Binding-site contacts:
Ligand atom C53 contacts residue HIS78 of chain 1.A at 3.6 Å.
Ligand atom O43 contacts residue LEU156 of chain 1.A at 3.5 Å (h-bond).
Ligand atom C50 contacts residue HIS78 of chain 1.A at 3.4 Å.
Ligand atom C49 contacts residue GLN62 of chain 1.A at 3.5 Å.
Ligand atom C25 contacts residue ALA178 of chain 1.A at 3.5 Å (hydrophobic).
Ligand atom C06 contacts residue LEU156 of chain 1.A at 3.4 Å (hydrophobic).
Ligand atom C53 contacts residue GLN62 of chain 1.A at 3.5 Å.
Ligand atom C42 contacts residue SER160 of chain 1.A at 3.5 Å.
Ligand atom C33 contacts residue ASP102 of chain 1.A at 3.4 Å.
Ligand atom C11 contacts residue HIS78 of chain 1.A at 3.6 Å.
Ligand atom C30 contacts residue ASP102 of chain 1.A at 3.6 Å.
Ligand atom C37 contacts residue HIS78 of chain 1.A at 3.5 Å.
Ligand atom N44 contacts residue SER160 of chain 1.A at 3.4 Å (h-bond).
Ligand atom O43 contacts residue SER160 of chain 1.A at 3.3 Å (h-bond).
Ligand atom O15 contacts residue ALA178 of chain 1.A at 2.9 Å (h-bond).
Ligand atom O46 contacts residue PHE64 of chain 1.A at 3.4 Å.
Ligand atom N10 contacts residue HIS78 of chain 1.A at 3.5 Å (h-bond).
Ligand atom O46 contacts residue GLY158 of chain 1.A at 3.2 Å.
Ligand atom C18 contacts residue ALA178 of chain 1.A at 3.6 Å (hydrophobic).
Ligand atom O15 contacts residue ALA177 of chain 1.A at 3.2 Å.
Ligand atom O43 contacts residue GLY158 of chain 1.A at 3.0 Å (h-bond).
Ligand atom C34 contacts residue ASP102 of chain 1.A at 3.5 Å.
Ligand atom N17 contacts residue ALA178 of chain 1.A at 2.9 Å (h-bond).
Ligand atom C35 contacts residue VAL99 of chain 1.A at 3.3 Å (hydrophobic).
Ligand atom O43 contacts residue SER159 of chain 1.A at 3.4 Å (h-bond).
Ligand atom O47 contacts residue GLY158 of chain 1.A at 2.9 Å (h-bond).
Ligand atom N44 contacts residue HIS78 of chain 1.A at 3.1 Å (h-bond).
Ligand atom C03 contacts residue HIS78 of chain 1.A at 3.4 Å.
Ligand atom O40 contacts residue TYR77 of chain 1.A at 3.3 Å.
Ligand atom S45 contacts residue SER160 of chain 1.A at 3.5 Å (h-bond).
Ligand atom C52 contacts residue ASP189 of chain 1.A at 3.6 Å.
Ligand atom C34 contacts residue VAL99 of chain 1.A at 3.3 Å (hydrophobic).
Ligand atom C01 contacts residue ALA177 of chain 1.A at 3.6 Å (hydrophobic).
Ligand atom N10 contacts residue ARG176 of chain 1.A at 2.9 Å (salt-bridge).
Ligand atom O20 contacts residue ALA178 of chain 1.A at 3.2 Å (h-bond).
Ligand atom C51 contacts residue ARG144 of chain 1.A at 3.4 Å.
Ligand atom N32 contacts residue ASP102 of chain 1.A at 3.5 Å (salt-bridge).
Ligand atom O47 contacts residue LYS157 of chain 1.A at 3.6 Å.
Ligand atom C08 contacts residue PHE175 of chain 1.A at 3.3 Å (hydrophobic).
Ligand atom O46 contacts residue SER160 of chain 1.A at 2.9 Å (h-bond).

Sequence of chain 1.A:
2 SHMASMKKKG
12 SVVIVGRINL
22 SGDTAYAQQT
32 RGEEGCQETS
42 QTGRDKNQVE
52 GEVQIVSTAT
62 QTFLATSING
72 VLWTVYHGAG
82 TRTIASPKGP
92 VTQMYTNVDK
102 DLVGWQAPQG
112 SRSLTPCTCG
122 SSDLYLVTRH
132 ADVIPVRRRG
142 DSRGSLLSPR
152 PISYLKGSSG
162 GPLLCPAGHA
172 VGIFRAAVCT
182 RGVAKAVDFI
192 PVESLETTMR

The small molecule below binds the protein below.
Small molecule (SMILES): C=C[C@@H]1C[C@]1(NC(=O)[C@@H]1C[C@@H](Oc2nc3cc(OC)ccc3nc2Cl)CN1C(=O)[C@@H](NC(=O)OCCCCC)C(C)(C)C)C(=O)NS(=O)(=O)C1(C)CC1